Sequence of chain 2.C:
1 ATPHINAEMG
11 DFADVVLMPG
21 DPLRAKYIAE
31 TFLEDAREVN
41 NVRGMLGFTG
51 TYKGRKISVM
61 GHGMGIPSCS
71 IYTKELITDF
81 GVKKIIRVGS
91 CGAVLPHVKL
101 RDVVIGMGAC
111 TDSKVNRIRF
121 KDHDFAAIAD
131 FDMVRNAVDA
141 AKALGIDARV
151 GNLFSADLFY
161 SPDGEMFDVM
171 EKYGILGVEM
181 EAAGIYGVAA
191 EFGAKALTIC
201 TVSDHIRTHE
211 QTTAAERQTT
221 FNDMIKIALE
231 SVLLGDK

Sequence of chain 1.B:
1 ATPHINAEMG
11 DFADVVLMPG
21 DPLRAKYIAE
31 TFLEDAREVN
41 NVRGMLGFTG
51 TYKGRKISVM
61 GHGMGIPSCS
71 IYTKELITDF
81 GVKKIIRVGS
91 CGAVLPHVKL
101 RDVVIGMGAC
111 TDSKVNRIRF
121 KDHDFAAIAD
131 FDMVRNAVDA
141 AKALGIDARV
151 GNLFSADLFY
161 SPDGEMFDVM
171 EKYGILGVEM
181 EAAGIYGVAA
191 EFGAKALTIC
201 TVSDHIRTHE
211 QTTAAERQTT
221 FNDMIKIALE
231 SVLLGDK

Binding-site contacts:
Ligand atom O3' contacts residue PO41 of chain 1.F at 2.9 Å (h-bond).
Ligand atom N3 contacts residue MET180 of chain 1.B at 3.7 Å.
Ligand atom N9 contacts residue VAL178 of chain 1.B at 3.8 Å.
Ligand atom O2' contacts residue SER90 of chain 1.B at 4.0 Å.
Ligand atom O3' contacts residue GLU181 of chain 1.B at 3.8 Å.
Ligand atom O2' contacts residue GLU181 of chain 1.B at 3.6 Å (salt-bridge).
Ligand atom C5' contacts residue PHE159 of chain 1.B at 3.4 Å (hydrophobic).
Ligand atom O2' contacts residue MET180 of chain 1.B at 2.9 Å (h-bond).
Ligand atom N7 contacts residue GLY92 of chain 1.B at 3.3 Å (h-bond).
Ligand atom C4' contacts residue ARG43 of chain 2.C at 4.0 Å.
Ligand atom C3' contacts residue MET180 of chain 1.B at 3.8 Å (hydrophobic).
Ligand atom O2' contacts residue ARG87 of chain 1.B at 4.0 Å.
Ligand atom O5' contacts residue PHE159 of chain 1.B at 3.5 Å.
Ligand atom C8 contacts residue GLY92 of chain 1.B at 3.7 Å.
Ligand atom C4 contacts residue PHE159 of chain 1.B at 3.9 Å (hydrophobic).
Ligand atom N1 contacts residue VAL178 of chain 1.B at 3.7 Å.
Ligand atom C1' contacts residue SER90 of chain 1.B at 3.5 Å.
Ligand atom O2' contacts residue PO41 of chain 1.F at 3.9 Å.
Ligand atom N9 contacts residue SER90 of chain 1.B at 4.0 Å.
Ligand atom C8 contacts residue VAL178 of chain 1.B at 3.8 Å (hydrophobic).
Ligand atom C4 contacts residue VAL178 of chain 1.B at 3.6 Å (hydrophobic).
Ligand atom N7 contacts residue CYS91 of chain 1.B at 3.9 Å.
Ligand atom N6 contacts residue ILE206 of chain 1.B at 2.9 Å.
Ligand atom C8 contacts residue SER203 of chain 1.B at 3.9 Å.
Ligand atom O5' contacts residue HIS4 of chain 2.C at 3.2 Å (h-bond).
Ligand atom N7 contacts residue ASP204 of chain 1.B at 4.0 Å.
Ligand atom C5' contacts residue HIS4 of chain 2.C at 3.2 Å.
Ligand atom C2' contacts residue MET180 of chain 1.B at 3.6 Å (hydrophobic).
Ligand atom C2' contacts residue GLU179 of chain 1.B at 4.0 Å.
Ligand atom O4' contacts residue PO41 of chain 1.F at 3.8 Å.
Ligand atom C6 contacts residue VAL178 of chain 1.B at 4.0 Å (hydrophobic).
Ligand atom O2' contacts residue GLU179 of chain 1.B at 3.2 Å.
Ligand atom N3 contacts residue PHE159 of chain 1.B at 3.4 Å.
Ligand atom O4' contacts residue SER90 of chain 1.B at 3.9 Å.
Ligand atom C8 contacts residue CYS91 of chain 1.B at 3.8 Å (hydrophobic).
Ligand atom C2 contacts residue VAL178 of chain 1.B at 3.9 Å (hydrophobic).
Ligand atom N6 contacts residue VAL178 of chain 1.B at 4.0 Å.
Ligand atom C5 contacts residue VAL178 of chain 1.B at 3.5 Å (hydrophobic).
Ligand atom N7 contacts residue VAL178 of chain 1.B at 3.7 Å.
Ligand atom C2 contacts residue PHE159 of chain 1.B at 3.5 Å (hydrophobic).

A protein and the small-molecule ligand that binds it are described below.
Small molecule (SMILES): Nc1ncnc2c1ncn2[C@@H]1O[C@H](CO)[C@@H](O)[C@H]1O